A protein and the small-molecule ligand that binds it are described below.
Small molecule (SMILES): CC(=O)N[C@@H]1[C@@H](O)[C@H](O)[C@@H](CO)O[C@H]1O

Binding-site contacts:
Ligand atom O7 contacts residue ASN201 of chain 3.A at 4.2 Å.
Ligand atom C7 contacts residue ASN201 of chain 3.A at 3.8 Å.
Ligand atom O5 contacts residue GLU202 of chain 3.A at 4.0 Å.
Ligand atom C6 contacts residue GLU202 of chain 3.A at 3.2 Å.
Ligand atom O6 contacts residue GLU202 of chain 3.A at 3.6 Å (salt-bridge).
Ligand atom C1 contacts residue ASN201 of chain 3.A at 1.4 Å.
Ligand atom C5 contacts residue ASN201 of chain 3.A at 3.7 Å.
Ligand atom C3 contacts residue ASN201 of chain 3.A at 3.9 Å.
Ligand atom C4 contacts residue ASN201 of chain 3.A at 4.3 Å.
Ligand atom O5 contacts residue ASN201 of chain 3.A at 2.4 Å (h-bond).
Ligand atom C2 contacts residue ASN201 of chain 3.A at 2.5 Å.
Ligand atom C5 contacts residue GLU202 of chain 3.A at 4.3 Å.
Ligand atom N2 contacts residue ASN201 of chain 3.A at 2.9 Å (h-bond).

Sequence of chain 3.A:
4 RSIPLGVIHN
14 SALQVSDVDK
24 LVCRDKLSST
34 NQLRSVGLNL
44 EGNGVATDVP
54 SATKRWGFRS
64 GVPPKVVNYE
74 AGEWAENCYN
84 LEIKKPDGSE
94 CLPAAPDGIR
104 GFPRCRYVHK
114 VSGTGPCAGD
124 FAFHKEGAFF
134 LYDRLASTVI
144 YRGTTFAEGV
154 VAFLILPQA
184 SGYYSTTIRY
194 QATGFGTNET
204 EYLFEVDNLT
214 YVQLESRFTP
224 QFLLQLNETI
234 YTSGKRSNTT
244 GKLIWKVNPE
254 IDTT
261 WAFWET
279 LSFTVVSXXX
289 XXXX